Sequence of chain 1.F:
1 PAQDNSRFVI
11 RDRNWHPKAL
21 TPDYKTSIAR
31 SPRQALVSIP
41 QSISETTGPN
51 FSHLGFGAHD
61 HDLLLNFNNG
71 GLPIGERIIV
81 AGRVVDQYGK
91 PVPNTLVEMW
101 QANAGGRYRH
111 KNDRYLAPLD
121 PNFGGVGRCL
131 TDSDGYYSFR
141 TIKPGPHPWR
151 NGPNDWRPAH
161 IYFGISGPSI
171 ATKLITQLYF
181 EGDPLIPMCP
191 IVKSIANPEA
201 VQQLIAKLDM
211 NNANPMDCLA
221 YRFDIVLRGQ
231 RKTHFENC

This small molecule binds to this protein.
Small molecule (SMILES): O=C(O)Cc1ccc(O)c(O)c1

Sequence of chain 1.E:
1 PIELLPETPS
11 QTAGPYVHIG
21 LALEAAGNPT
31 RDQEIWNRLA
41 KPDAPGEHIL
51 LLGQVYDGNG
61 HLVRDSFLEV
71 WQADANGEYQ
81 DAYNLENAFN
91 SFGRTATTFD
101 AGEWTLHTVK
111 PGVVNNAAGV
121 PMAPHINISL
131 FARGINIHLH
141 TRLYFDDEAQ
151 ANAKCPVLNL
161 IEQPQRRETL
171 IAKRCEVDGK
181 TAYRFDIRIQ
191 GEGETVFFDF

Binding-site contacts:
Ligand atom C6 contacts residue HIS147 of chain 1.F at 4.1 Å.
Ligand atom O4 contacts residue ARG157 of chain 1.F at 2.7 Å (salt-bridge).
Ligand atom O4 contacts residue HIS160 of chain 1.F at 3.4 Å (h-bond).
Ligand atom C7 contacts residue PRO15 of chain 1.E at 3.8 Å (hydrophobic).
Ligand atom C4 contacts residue TYR162 of chain 1.F at 3.7 Å (hydrophobic).
Ligand atom C3 contacts residue HIS147 of chain 1.F at 4.0 Å.
Ligand atom C4 contacts residue ARG157 of chain 1.F at 3.8 Å.
Ligand atom C3 contacts residue TYR162 of chain 1.F at 3.7 Å (hydrophobic).
Ligand atom O3 contacts residue PRO15 of chain 1.E at 4.2 Å.
Ligand atom C3 contacts residue TYR16 of chain 1.E at 4.1 Å (hydrophobic).
Ligand atom C3 contacts residue TYR108 of chain 1.F at 4.1 Å (hydrophobic).
Ligand atom O3 contacts residue FE1 of chain 1.X at 2.0 Å.
Ligand atom C1 contacts residue HIS147 of chain 1.F at 3.7 Å.
Ligand atom C7 contacts residue HIS147 of chain 1.F at 3.9 Å.
Ligand atom C5 contacts residue HIS147 of chain 1.F at 4.2 Å.
Ligand atom C5 contacts residue ARG157 of chain 1.F at 3.7 Å.
Ligand atom C4 contacts residue FE1 of chain 1.X at 2.9 Å.
Ligand atom C1 contacts residue PRO15 of chain 1.E at 3.7 Å (hydrophobic).
Ligand atom C3 contacts residue FE1 of chain 1.X at 2.8 Å.
Ligand atom C2 contacts residue TYR16 of chain 1.E at 3.3 Å (hydrophobic).
Ligand atom C2 contacts residue HIS147 of chain 1.F at 3.6 Å.
Ligand atom C1 contacts residue TRP149 of chain 1.F at 4.0 Å (hydrophobic).
Ligand atom O3 contacts residue TYR162 of chain 1.F at 2.9 Å (h-bond).
Ligand atom C2 contacts residue FE1 of chain 1.X at 4.1 Å.
Ligand atom O2 contacts residue ARG133 of chain 1.E at 4.2 Å.
Ligand atom O1 contacts residue TRP149 of chain 1.F at 3.7 Å.
Ligand atom C3 contacts residue PRO15 of chain 1.E at 3.9 Å (hydrophobic).
Ligand atom C5 contacts residue TRP149 of chain 1.F at 3.7 Å (hydrophobic).
Ligand atom O3 contacts residue TYR108 of chain 1.F at 3.0 Å (h-bond).
Ligand atom C2 contacts residue PRO15 of chain 1.E at 3.4 Å (hydrophobic).
Ligand atom C6 contacts residue TRP149 of chain 1.F at 3.2 Å (hydrophobic).
Ligand atom C4 contacts residue HIS147 of chain 1.F at 4.1 Å.
Ligand atom C8 contacts residue TRP149 of chain 1.F at 4.1 Å (hydrophobic).
Ligand atom O4 contacts residue FE1 of chain 1.X at 2.2 Å.
Ligand atom C1 contacts residue TYR16 of chain 1.E at 4.2 Å (hydrophobic).
Ligand atom O3 contacts residue TYR16 of chain 1.E at 3.6 Å.
Ligand atom O4 contacts residue TYR162 of chain 1.F at 3.0 Å (h-bond).
Ligand atom O4 contacts residue TYR108 of chain 1.F at 4.1 Å.
Ligand atom O1 contacts residue ARG150 of chain 1.F at 3.6 Å.
Ligand atom C7 contacts residue TYR16 of chain 1.E at 3.5 Å (hydrophobic).